Binding-site contacts:
Ligand atom CD contacts residue ILE28 of chain 1.D at 3.8 Å (hydrophobic).
Ligand atom CE2 contacts residue THR79 of chain 1.C at 3.7 Å.
Ligand atom O contacts residue GLU58 of chain 1.D at 3.1 Å (salt-bridge).
Ligand atom C8 contacts residue ARG22 of chain 1.D at 3.4 Å.
Ligand atom C contacts residue PHE82 of chain 1.C at 3.8 Å (hydrophobic).
Ligand atom C6 contacts residue ASP26 of chain 1.D at 3.6 Å.
Ligand atom C7 contacts residue ALA52 of chain 1.C at 3.9 Å (hydrophobic).
Ligand atom CD2 contacts residue PHE82 of chain 1.C at 3.6 Å (hydrophobic).
Ligand atom C1 contacts residue TYR62 of chain 1.D at 3.6 Å (hydrophobic).
Ligand atom N contacts residue SER60 of chain 1.D at 3.6 Å.
Ligand atom CZ contacts residue THR79 of chain 1.C at 3.2 Å.
Ligand atom O contacts residue PHE82 of chain 1.C at 3.7 Å.
Ligand atom CE1 contacts residue ILE92 of chain 1.D at 3.5 Å (hydrophobic).
Ligand atom O contacts residue SER60 of chain 1.D at 3.1 Å (h-bond).
Ligand atom C2 contacts residue TYR62 of chain 1.D at 3.3 Å (hydrophobic).
Ligand atom CB contacts residue LEU189 of chain 1.D at 3.7 Å (hydrophobic).
Ligand atom O contacts residue ILE90 of chain 1.D at 3.4 Å.
Ligand atom C contacts residue SER60 of chain 1.D at 3.1 Å.
Ligand atom C4 contacts residue ILE28 of chain 1.D at 3.6 Å (hydrophobic).
Ligand atom N contacts residue PHE82 of chain 1.C at 3.7 Å.
Ligand atom C contacts residue TYR62 of chain 1.D at 3.8 Å (hydrophobic).
Ligand atom O contacts residue LEU189 of chain 1.D at 3.8 Å.
Ligand atom CA contacts residue SER60 of chain 1.D at 3.6 Å.
Ligand atom CA contacts residue PHE82 of chain 1.C at 3.7 Å (hydrophobic).
Ligand atom N contacts residue TYR62 of chain 1.D at 2.9 Å (h-bond).
Ligand atom CM contacts residue TYR112 of chain 1.D at 3.5 Å (hydrophobic).
Ligand atom CD contacts residue TYR62 of chain 1.D at 3.5 Å (hydrophobic).
Ligand atom CD1 contacts residue TYR62 of chain 1.D at 3.5 Å (hydrophobic).
Ligand atom C6 contacts residue LEU23 of chain 1.D at 3.9 Å (hydrophobic).
Ligand atom CE2 contacts residue LEU114 of chain 1.D at 3.8 Å (hydrophobic).
Ligand atom C8 contacts residue ASP26 of chain 1.D at 3.7 Å.
Ligand atom CE contacts residue ILE28 of chain 1.D at 3.8 Å (hydrophobic).
Ligand atom CZ contacts residue LEU114 of chain 1.D at 3.8 Å (hydrophobic).
Ligand atom CE1 contacts residue TYR62 of chain 1.D at 3.8 Å (hydrophobic).
Ligand atom CB contacts residue ILE90 of chain 1.D at 3.5 Å (hydrophobic).
Ligand atom O contacts residue TYR62 of chain 1.D at 2.8 Å (h-bond).
Ligand atom CB contacts residue TYR112 of chain 1.D at 3.7 Å (hydrophobic).
Ligand atom CE contacts residue ASP26 of chain 1.D at 3.5 Å.
Ligand atom C7 contacts residue ASP26 of chain 1.D at 3.8 Å.
Ligand atom CM contacts residue LEU189 of chain 1.D at 3.5 Å (hydrophobic).

Sequence of chain 1.C:
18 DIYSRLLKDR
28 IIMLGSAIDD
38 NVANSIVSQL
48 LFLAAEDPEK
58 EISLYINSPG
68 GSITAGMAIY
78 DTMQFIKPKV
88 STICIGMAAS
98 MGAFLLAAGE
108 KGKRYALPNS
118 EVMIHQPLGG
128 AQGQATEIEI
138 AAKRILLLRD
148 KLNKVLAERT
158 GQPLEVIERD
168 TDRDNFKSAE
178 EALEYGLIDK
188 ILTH

This small molecule binds to this protein.
Small molecule (SMILES): C/C=C/C=C/C=C/C(=O)N[C@@H](Cc1ccccc1)C(=O)N[C@H]1COC(=O)[C@@H]2C[C@@H](C)CN2C(=O)[C@H](C)NC(=O)[C@H](C)N(C)C(=O)[C@@H]2CCCN2C1=O

Sequence of chain 1.D:
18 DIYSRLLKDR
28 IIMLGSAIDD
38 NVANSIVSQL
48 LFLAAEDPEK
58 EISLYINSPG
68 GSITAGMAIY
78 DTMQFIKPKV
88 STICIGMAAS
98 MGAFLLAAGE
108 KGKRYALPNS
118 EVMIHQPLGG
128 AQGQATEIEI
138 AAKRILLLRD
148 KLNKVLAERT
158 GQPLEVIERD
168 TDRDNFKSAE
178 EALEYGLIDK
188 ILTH